Sequence of chain 1.A:
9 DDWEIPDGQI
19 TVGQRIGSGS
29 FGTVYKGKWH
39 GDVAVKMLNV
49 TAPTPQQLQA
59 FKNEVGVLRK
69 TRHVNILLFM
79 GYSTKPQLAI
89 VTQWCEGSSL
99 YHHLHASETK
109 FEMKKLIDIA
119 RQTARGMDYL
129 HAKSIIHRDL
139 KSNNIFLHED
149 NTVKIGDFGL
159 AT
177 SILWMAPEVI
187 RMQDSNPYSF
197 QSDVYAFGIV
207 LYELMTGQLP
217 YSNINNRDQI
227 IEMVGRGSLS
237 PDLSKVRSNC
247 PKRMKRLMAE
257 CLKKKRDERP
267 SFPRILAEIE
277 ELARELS

Binding-site contacts:
Ligand atom C10 contacts residue ASP155 of chain 1.A at 3.4 Å.
Ligand atom C14 contacts residue ASP155 of chain 1.A at 3.1 Å.
Ligand atom C48 contacts residue CYS93 of chain 1.A at 3.1 Å (hydrophobic).
Ligand atom C31 contacts residue GLU62 of chain 1.A at 3.3 Å.
Ligand atom N9 contacts residue GLU62 of chain 1.A at 3.1 Å (salt-bridge).
Ligand atom C8 contacts residue ASP155 of chain 1.A at 3.3 Å.
Ligand atom N2 contacts residue GLU62 of chain 1.A at 2.9 Å (salt-bridge).
Ligand atom C46 contacts residue GLN91 of chain 1.A at 3.3 Å.
Ligand atom N9 contacts residue ASP155 of chain 1.A at 3.6 Å.
Ligand atom N2 contacts residue ASP155 of chain 1.A at 3.3 Å (salt-bridge).
Ligand atom C20 contacts residue VAL65 of chain 1.A at 3.5 Å (hydrophobic).
Ligand atom C33 contacts residue THR90 of chain 1.A at 3.5 Å.
Ligand atom C32 contacts residue ILE88 of chain 1.A at 3.5 Å (hydrophobic).
Ligand atom C33 contacts residue ALA42 of chain 1.A at 3.7 Å (hydrophobic).
Ligand atom C31 contacts residue LYS44 of chain 1.A at 3.8 Å.
Ligand atom C45 contacts residue ALA42 of chain 1.A at 3.6 Å (hydrophobic).
Ligand atom C15 contacts residue GLU62 of chain 1.A at 3.7 Å.
Ligand atom O47 contacts residue TRP92 of chain 1.A at 3.2 Å.
Ligand atom C7 contacts residue LEU75 of chain 1.A at 3.8 Å (hydrophobic).
Ligand atom O1 contacts residue GLY154 of chain 1.A at 3.2 Å.
Ligand atom N12 contacts residue VAL65 of chain 1.A at 3.8 Å.
Ligand atom C23 contacts residue GLU62 of chain 1.A at 3.2 Å.
Ligand atom C22 contacts residue GLU62 of chain 1.A at 3.4 Å.
Ligand atom O47 contacts residue CYS93 of chain 1.A at 2.8 Å (h-bond).
Ligand atom C34 contacts residue THR90 of chain 1.A at 3.7 Å.
Ligand atom C19 contacts residue GLY154 of chain 1.A at 3.3 Å.
Ligand atom C3 contacts residue ASP155 of chain 1.A at 3.5 Å.
Ligand atom C33 contacts residue ILE88 of chain 1.A at 3.2 Å (hydrophobic).
Ligand atom O1 contacts residue ASP155 of chain 1.A at 2.3 Å (salt-bridge).
Ligand atom C21 contacts residue GLU62 of chain 1.A at 3.5 Å.
Ligand atom C46 contacts residue CYS93 of chain 1.A at 3.4 Å (hydrophobic).
Ligand atom C1 contacts residue GLU62 of chain 1.A at 3.5 Å.
Ligand atom C32 contacts residue LYS44 of chain 1.A at 3.6 Å.
Ligand atom C24 contacts residue GLU62 of chain 1.A at 3.3 Å.
Ligand atom C33 contacts residue LYS44 of chain 1.A at 3.4 Å.
Ligand atom C32 contacts residue THR90 of chain 1.A at 3.5 Å.
Ligand atom C1 contacts residue ASP155 of chain 1.A at 2.9 Å.
Ligand atom C18 contacts residue HIS135 of chain 1.A at 3.6 Å.
Ligand atom C25 contacts residue ALA58 of chain 1.A at 3.8 Å (hydrophobic).
Ligand atom C31 contacts residue THR90 of chain 1.A at 3.7 Å.

A small-molecule ligand and the protein it binds are described below.
Small molecule (SMILES): Cc1ccc(-n2nc(C(C)(C)C)cc2NC(=O)Nc2ccc(OCCN3CCOCC3)c3ccccc23)cc1